Sequence of chain 3.B:
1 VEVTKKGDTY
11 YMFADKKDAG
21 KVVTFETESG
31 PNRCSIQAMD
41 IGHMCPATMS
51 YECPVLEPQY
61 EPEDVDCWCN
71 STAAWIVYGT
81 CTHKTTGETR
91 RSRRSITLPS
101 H

A small-molecule ligand and the protein it binds are described below.
Small molecule (SMILES): CC(=O)N[C@@H]1[C@@H](O)[C@H](O)[C@@H](CO)O[C@H]1O

Binding-site contacts:
Ligand atom O7 contacts residue PRO31 of chain 3.B at 3.0 Å (h-bond).
Ligand atom O7 contacts residue SER71 of chain 3.B at 4.4 Å.
Ligand atom C3 contacts residue ASN70 of chain 3.B at 3.8 Å.
Ligand atom N2 contacts residue PRO31 of chain 3.B at 2.8 Å (h-bond).
Ligand atom C7 contacts residue PRO31 of chain 3.B at 3.2 Å (hydrophobic).
Ligand atom C8 contacts residue ASN70 of chain 3.B at 3.9 Å.
Ligand atom O3 contacts residue PRO31 of chain 3.B at 4.2 Å.
Ligand atom O5 contacts residue ARG33 of chain 3.B at 4.3 Å.
Ligand atom N2 contacts residue ASN32 of chain 3.B at 4.2 Å.
Ligand atom O5 contacts residue ASN70 of chain 3.B at 2.4 Å (h-bond).
Ligand atom C5 contacts residue ASN70 of chain 3.B at 3.7 Å.
Ligand atom O7 contacts residue ASN70 of chain 3.B at 3.5 Å (h-bond).
Ligand atom C3 contacts residue PRO31 of chain 3.B at 4.1 Å (hydrophobic).
Ligand atom C7 contacts residue ASN70 of chain 3.B at 3.4 Å.
Ligand atom C2 contacts residue PRO31 of chain 3.B at 4.0 Å (hydrophobic).
Ligand atom C4 contacts residue ASN70 of chain 3.B at 4.2 Å.
Ligand atom N2 contacts residue ASN70 of chain 3.B at 2.9 Å (h-bond).
Ligand atom C5 contacts residue ARG33 of chain 3.B at 3.9 Å.
Ligand atom C1 contacts residue ASN70 of chain 3.B at 1.4 Å.
Ligand atom C2 contacts residue ASN70 of chain 3.B at 2.5 Å.
Ligand atom O6 contacts residue ARG33 of chain 3.B at 3.0 Å (salt-bridge).
Ligand atom C1 contacts residue ARG33 of chain 3.B at 4.1 Å.
Ligand atom C6 contacts residue ARG33 of chain 3.B at 3.7 Å.